Sequence of chain 1.D:
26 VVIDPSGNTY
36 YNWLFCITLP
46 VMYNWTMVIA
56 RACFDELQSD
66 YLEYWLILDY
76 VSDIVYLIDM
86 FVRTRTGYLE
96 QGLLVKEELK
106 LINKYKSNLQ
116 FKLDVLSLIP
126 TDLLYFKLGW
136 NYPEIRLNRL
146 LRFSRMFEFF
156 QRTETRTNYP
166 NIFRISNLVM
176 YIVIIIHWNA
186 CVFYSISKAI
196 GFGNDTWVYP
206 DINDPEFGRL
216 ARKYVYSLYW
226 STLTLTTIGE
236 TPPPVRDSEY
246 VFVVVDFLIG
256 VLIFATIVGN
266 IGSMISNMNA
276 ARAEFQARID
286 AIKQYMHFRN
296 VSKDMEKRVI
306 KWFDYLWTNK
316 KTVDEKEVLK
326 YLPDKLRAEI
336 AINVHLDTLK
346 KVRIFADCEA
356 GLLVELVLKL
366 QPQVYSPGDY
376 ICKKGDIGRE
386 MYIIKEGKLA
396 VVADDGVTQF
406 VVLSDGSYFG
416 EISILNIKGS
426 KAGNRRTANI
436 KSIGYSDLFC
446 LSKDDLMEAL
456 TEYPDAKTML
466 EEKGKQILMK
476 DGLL

Binding-site contacts:
Ligand atom C13 contacts residue THR231 of chain 1.C at 3.7 Å.
Ligand atom C11 contacts residue PHE259 of chain 1.D at 3.7 Å (hydrophobic).
Ligand atom C18 contacts residue ILE233 of chain 1.C at 3.7 Å (hydrophobic).
Ligand atom C29 contacts residue PHE431 of chain 1.B at 3.8 Å (hydrophobic).
Ligand atom C20 contacts residue LEU230 of chain 1.D at 3.2 Å (hydrophobic).
Ligand atom O05 contacts residue VAL256 of chain 1.D at 3.5 Å.
Ligand atom C28 contacts residue PHE259 of chain 1.C at 3.5 Å (hydrophobic).
Ligand atom C19 contacts residue THR231 of chain 1.C at 3.6 Å.
Ligand atom C28 contacts residue PHE431 of chain 1.B at 3.6 Å (hydrophobic).
Ligand atom C27 contacts residue PHE259 of chain 1.D at 3.6 Å (hydrophobic).
Ligand atom O05 contacts residue PHE259 of chain 1.D at 3.3 Å.
Ligand atom C23 contacts residue LEU230 of chain 1.C at 3.8 Å (hydrophobic).
Ligand atom S01 contacts residue THR231 of chain 1.C at 3.6 Å.
Ligand atom C29 contacts residue THR232 of chain 1.C at 3.3 Å.
Ligand atom C16 contacts residue THR231 of chain 1.D at 3.3 Å.
Ligand atom C08 contacts residue THR231 of chain 1.C at 3.8 Å.
Ligand atom C20 contacts residue THR231 of chain 1.D at 3.4 Å.
Ligand atom C25 contacts residue ILE233 of chain 1.A at 3.8 Å (hydrophobic).
Ligand atom C28 contacts residue VAL263 of chain 1.C at 3.6 Å (hydrophobic).
Ligand atom C16 contacts residue PHE259 of chain 1.D at 3.6 Å (hydrophobic).
Ligand atom C27 contacts residue VAL263 of chain 1.C at 3.8 Å (hydrophobic).
Ligand atom C29 contacts residue VAL256 of chain 1.C at 3.7 Å (hydrophobic).
Ligand atom C20 contacts residue GLY255 of chain 1.D at 3.6 Å.
Ligand atom C21 contacts residue LEU230 of chain 1.D at 3.6 Å (hydrophobic).
Ligand atom C22 contacts residue ILE403 of chain 1.B at 3.5 Å (hydrophobic).
Ligand atom O04 contacts residue VAL256 of chain 1.C at 3.3 Å.
Ligand atom C29 contacts residue LEU402 of chain 1.B at 3.7 Å (hydrophobic).
Ligand atom O03 contacts residue PHE431 of chain 1.B at 3.5 Å.
Ligand atom C15 contacts residue THR231 of chain 1.D at 3.6 Å.
Ligand atom O05 contacts residue VAL263 of chain 1.C at 3.3 Å.
Ligand atom O02 contacts residue PHE431 of chain 1.B at 3.7 Å.
Ligand atom C21 contacts residue THR232 of chain 1.D at 3.8 Å.
Ligand atom O03 contacts residue PHE259 of chain 1.D at 3.4 Å.
Ligand atom O04 contacts residue THR232 of chain 1.C at 3.2 Å (h-bond).
Ligand atom C23 contacts residue THR231 of chain 1.C at 3.8 Å.
Ligand atom C22 contacts residue THR232 of chain 1.C at 3.2 Å.
Ligand atom C18 contacts residue ILE403 of chain 1.B at 3.8 Å (hydrophobic).
Ligand atom C10 contacts residue PHE259 of chain 1.D at 3.6 Å (hydrophobic).
Ligand atom C28 contacts residue ILE435 of chain 1.B at 3.8 Å (hydrophobic).
Ligand atom C26 contacts residue THR232 of chain 1.C at 3.4 Å.

Sequence of chain 1.B:
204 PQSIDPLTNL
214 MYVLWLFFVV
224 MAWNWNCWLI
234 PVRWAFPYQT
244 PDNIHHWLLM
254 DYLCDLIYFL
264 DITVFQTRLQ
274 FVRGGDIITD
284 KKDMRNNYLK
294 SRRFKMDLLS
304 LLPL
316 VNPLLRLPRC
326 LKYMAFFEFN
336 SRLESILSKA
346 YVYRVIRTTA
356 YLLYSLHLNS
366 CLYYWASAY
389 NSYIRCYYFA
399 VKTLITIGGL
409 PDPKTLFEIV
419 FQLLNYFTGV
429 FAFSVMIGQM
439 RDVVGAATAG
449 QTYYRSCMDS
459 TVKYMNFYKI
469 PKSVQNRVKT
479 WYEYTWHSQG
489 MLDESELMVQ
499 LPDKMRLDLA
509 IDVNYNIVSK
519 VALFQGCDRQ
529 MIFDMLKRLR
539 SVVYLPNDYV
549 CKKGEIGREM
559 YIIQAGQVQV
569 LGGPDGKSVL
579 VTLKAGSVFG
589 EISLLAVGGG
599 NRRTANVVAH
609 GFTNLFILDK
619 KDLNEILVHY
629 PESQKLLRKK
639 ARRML

The small molecule below binds the protein below.
Small molecule (SMILES): COc1ccc([C@H]2Sc3ccccc3N(CCN(C)C)C(=O)[C@H]2OC(C)=O)cc1

Sequence of chain 1.A:
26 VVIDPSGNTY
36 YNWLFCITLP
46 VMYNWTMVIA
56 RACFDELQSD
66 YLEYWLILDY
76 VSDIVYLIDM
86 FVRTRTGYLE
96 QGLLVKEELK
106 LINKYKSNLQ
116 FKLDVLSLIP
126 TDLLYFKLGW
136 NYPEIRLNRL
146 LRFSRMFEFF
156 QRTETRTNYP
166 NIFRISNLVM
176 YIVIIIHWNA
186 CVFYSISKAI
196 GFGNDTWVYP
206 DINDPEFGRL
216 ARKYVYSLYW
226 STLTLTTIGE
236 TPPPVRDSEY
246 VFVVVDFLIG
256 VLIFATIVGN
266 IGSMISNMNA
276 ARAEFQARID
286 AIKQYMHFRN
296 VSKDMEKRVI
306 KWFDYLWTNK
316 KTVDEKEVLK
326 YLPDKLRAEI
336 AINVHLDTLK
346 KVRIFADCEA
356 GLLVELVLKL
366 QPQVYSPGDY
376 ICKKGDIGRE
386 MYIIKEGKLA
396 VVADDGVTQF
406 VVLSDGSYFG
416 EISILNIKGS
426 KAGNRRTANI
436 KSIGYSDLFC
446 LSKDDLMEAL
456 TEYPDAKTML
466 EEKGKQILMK

Sequence of chain 1.C:
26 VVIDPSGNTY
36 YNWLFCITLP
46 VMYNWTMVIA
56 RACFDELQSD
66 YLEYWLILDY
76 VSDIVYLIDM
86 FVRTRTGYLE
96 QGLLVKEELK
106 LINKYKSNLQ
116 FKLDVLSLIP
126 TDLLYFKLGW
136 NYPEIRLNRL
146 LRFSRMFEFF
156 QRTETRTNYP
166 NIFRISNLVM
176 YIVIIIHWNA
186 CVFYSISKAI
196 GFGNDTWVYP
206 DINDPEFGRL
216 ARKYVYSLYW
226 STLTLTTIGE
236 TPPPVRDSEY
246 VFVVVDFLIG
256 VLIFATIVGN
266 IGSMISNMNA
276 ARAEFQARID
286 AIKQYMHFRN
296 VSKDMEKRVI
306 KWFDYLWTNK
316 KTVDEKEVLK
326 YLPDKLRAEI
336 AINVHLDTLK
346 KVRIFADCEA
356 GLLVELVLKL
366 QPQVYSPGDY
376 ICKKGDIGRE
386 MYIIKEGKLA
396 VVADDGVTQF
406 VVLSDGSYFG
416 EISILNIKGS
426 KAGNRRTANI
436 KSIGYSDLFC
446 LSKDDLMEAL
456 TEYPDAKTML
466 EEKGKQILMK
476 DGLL